Binding-site contacts:
Ligand atom C1 contacts residue ASN119 of chain 4.A at 1.8 Å.
Ligand atom N2 contacts residue ASN119 of chain 4.A at 3.0 Å (h-bond).
Ligand atom C3 contacts residue GLY312 of chain 3.A at 3.3 Å.
Ligand atom O4 contacts residue THR310 of chain 3.A at 3.7 Å.
Ligand atom O4 contacts residue GLY312 of chain 3.A at 3.5 Å (h-bond).
Ligand atom C6 contacts residue THR310 of chain 3.A at 3.4 Å.
Ligand atom O6 contacts residue ILE285 of chain 3.A at 3.2 Å (h-bond).
Ligand atom O3 contacts residue ARG283 of chain 3.A at 3.1 Å (salt-bridge).
Ligand atom C7 contacts residue ASN119 of chain 4.A at 3.2 Å.
Ligand atom O2 contacts residue ASN249 of chain 3.A at 2.8 Å (h-bond).
Ligand atom O3 contacts residue GLU294 of chain 3.A at 3.0 Å (salt-bridge).
Ligand atom C3 contacts residue GLU294 of chain 3.A at 3.3 Å.
Ligand atom O6 contacts residue LYS308 of chain 3.A at 3.3 Å (salt-bridge).
Ligand atom O5 contacts residue ASN120 of chain 4.A at 2.3 Å (h-bond).
Ligand atom O4 contacts residue ILE287 of chain 3.A at 3.6 Å.
Ligand atom C2 contacts residue ASN249 of chain 3.A at 3.6 Å.
Ligand atom O4 contacts residue ASP250 of chain 3.A at 3.6 Å.
Ligand atom C2 contacts residue ASN119 of chain 4.A at 3.0 Å.
Ligand atom O3 contacts residue ASN249 of chain 3.A at 2.6 Å (h-bond).
Ligand atom C6 contacts residue ASN120 of chain 4.A at 3.0 Å.
Ligand atom C5 contacts residue THR310 of chain 3.A at 3.6 Å.
Ligand atom O3 contacts residue ASP250 of chain 3.A at 3.2 Å (salt-bridge).
Ligand atom O7 contacts residue ASN119 of chain 4.A at 3.4 Å (h-bond).
Ligand atom O7 contacts residue ARG140 of chain 4.A at 3.5 Å (salt-bridge).
Ligand atom O3 contacts residue GLY312 of chain 3.A at 3.4 Å (h-bond).
Ligand atom C6 contacts residue GLY374 of chain 3.A at 3.4 Å.
Ligand atom O5 contacts residue ASN119 of chain 4.A at 3.1 Å (h-bond).
Ligand atom C3 contacts residue ASN249 of chain 3.A at 3.7 Å.
Ligand atom O4 contacts residue GLU294 of chain 3.A at 3.0 Å (salt-bridge).
Ligand atom C6 contacts residue PRO309 of chain 3.A at 3.6 Å (hydrophobic).
Ligand atom C6 contacts residue GLN375 of chain 3.A at 3.6 Å.
Ligand atom O2 contacts residue GLY312 of chain 3.A at 3.3 Å.
Ligand atom O4 contacts residue ARG247 of chain 3.A at 3.2 Å (salt-bridge).
Ligand atom C4 contacts residue GLU294 of chain 3.A at 3.7 Å.
Ligand atom O6 contacts residue THR310 of chain 3.A at 3.5 Å (h-bond).
Ligand atom O6 contacts residue ASP250 of chain 3.A at 2.8 Å (salt-bridge).
Ligand atom C5 contacts residue ASN120 of chain 4.A at 2.8 Å.
Ligand atom C6 contacts residue ILE285 of chain 3.A at 3.4 Å (hydrophobic).
Ligand atom C1 contacts residue ASN120 of chain 4.A at 3.0 Å.
Ligand atom O4 contacts residue PRO309 of chain 3.A at 3.6 Å.

Sequence of chain 4.A:
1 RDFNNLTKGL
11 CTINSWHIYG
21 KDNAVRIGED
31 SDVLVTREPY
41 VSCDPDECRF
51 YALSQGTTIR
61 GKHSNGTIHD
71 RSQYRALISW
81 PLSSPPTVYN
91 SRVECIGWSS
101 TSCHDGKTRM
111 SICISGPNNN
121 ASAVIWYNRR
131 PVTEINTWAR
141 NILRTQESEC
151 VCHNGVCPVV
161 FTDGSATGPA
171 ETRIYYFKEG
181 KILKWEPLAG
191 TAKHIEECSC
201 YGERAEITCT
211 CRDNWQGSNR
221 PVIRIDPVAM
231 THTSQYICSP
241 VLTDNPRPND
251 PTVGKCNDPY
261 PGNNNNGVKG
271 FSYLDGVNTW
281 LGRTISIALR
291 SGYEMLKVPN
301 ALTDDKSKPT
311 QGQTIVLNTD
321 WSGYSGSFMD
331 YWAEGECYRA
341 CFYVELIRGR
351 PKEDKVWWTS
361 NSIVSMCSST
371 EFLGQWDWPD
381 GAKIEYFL

This small molecule binds to this protein.
Small molecule (SMILES): CC(=O)N[C@H]1[C@H](O[C@H]2[C@H](O)[C@@H](NC(C)=O)CO[C@@H]2CO)O[C@H](CO)[C@@H](O[C@@H]2O[C@H](CO[C@H]3O[C@H](CO)[C@@H](O)[C@H](O)[C@@H]3O)[C@@H](O)[C@H](O[C@H]3O[C@H](CO)[C@@H](O)[C@H](O)[C@@H]3O[C@H]3O[C@H](CO)[C@@H](O)[C@H](O)[C@@H]3O[C@H]3O[C@H](CO)[C@@H](O)[C@H](O)[C@@H]3O)[C@@H]2O)[C@@H]1O

Sequence of chain 3.A:
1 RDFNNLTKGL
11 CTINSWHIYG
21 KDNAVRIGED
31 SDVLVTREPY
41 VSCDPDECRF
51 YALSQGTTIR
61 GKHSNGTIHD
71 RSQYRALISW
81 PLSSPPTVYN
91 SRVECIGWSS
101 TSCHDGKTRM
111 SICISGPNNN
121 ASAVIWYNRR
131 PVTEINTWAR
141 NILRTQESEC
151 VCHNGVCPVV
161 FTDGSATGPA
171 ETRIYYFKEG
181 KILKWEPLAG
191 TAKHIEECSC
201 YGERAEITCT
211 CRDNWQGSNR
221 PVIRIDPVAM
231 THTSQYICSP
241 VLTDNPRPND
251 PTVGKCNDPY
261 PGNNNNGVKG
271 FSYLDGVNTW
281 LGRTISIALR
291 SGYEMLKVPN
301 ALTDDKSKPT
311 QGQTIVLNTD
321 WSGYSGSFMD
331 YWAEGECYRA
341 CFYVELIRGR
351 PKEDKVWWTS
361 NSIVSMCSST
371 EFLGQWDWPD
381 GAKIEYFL